This protein binds this small molecule.
Small molecule (SMILES): O=C(O)c1ccc(-c2c[nH]c3ncc(-c4ccccc4)cc23)cc1C1CCCC1

Binding-site contacts:
Ligand atom N2 contacts residue VAL112 of chain 1.A at 2.9 Å (h-bond).
Ligand atom C15 contacts residue ALA34 of chain 1.A at 3.8 Å (hydrophobic).
Ligand atom C16 contacts residue VAL112 of chain 1.A at 3.8 Å (hydrophobic).
Ligand atom N1 contacts residue GLU110 of chain 1.A at 3.0 Å (salt-bridge).
Ligand atom C19 contacts residue LEU111 of chain 1.A at 3.8 Å (hydrophobic).
Ligand atom C23 contacts residue ILE13 of chain 1.A at 3.2 Å (hydrophobic).
Ligand atom C14 contacts residue ALA34 of chain 1.A at 3.8 Å (hydrophobic).
Ligand atom C19 contacts residue VAL112 of chain 1.A at 3.2 Å (hydrophobic).
Ligand atom C24 contacts residue GLY115 of chain 1.A at 3.8 Å.
Ligand atom C15 contacts residue PHE109 of chain 1.A at 3.6 Å (hydrophobic).
Ligand atom C13 contacts residue LYS36 of chain 1.A at 3.6 Å.
Ligand atom C11 contacts residue LEU161 of chain 1.A at 3.8 Å (hydrophobic).
Ligand atom C16 contacts residue ALA34 of chain 1.A at 3.4 Å (hydrophobic).
Ligand atom C23 contacts residue PRO116 of chain 1.A at 3.6 Å (hydrophobic).
Ligand atom C10 contacts residue PHE109 of chain 1.A at 3.8 Å (hydrophobic).
Ligand atom C18 contacts residue LEU161 of chain 1.A at 3.9 Å (hydrophobic).
Ligand atom O1 contacts residue GLU78 of chain 1.A at 3.8 Å.
Ligand atom N2 contacts residue LEU111 of chain 1.A at 3.7 Å.
Ligand atom C2 contacts residue ASP172 of chain 1.A at 3.9 Å.
Ligand atom C12 contacts residue PHE109 of chain 1.A at 3.7 Å (hydrophobic).
Ligand atom O2 contacts residue LYS36 of chain 1.A at 3.6 Å.
Ligand atom C14 contacts residue LEU161 of chain 1.A at 3.4 Å (hydrophobic).
Ligand atom O2 contacts residue ASP172 of chain 1.A at 3.8 Å.
Ligand atom C3 contacts residue LYS15 of chain 1.A at 3.6 Å.
Ligand atom N2 contacts residue ALA34 of chain 1.A at 3.8 Å.
Ligand atom C6 contacts residue VAL21 of chain 1.A at 3.8 Å (hydrophobic).
Ligand atom C17 contacts residue LEU161 of chain 1.A at 3.5 Å (hydrophobic).
Ligand atom C22 contacts residue ILE13 of chain 1.A at 3.9 Å (hydrophobic).
Ligand atom O1 contacts residue LYS36 of chain 1.A at 2.8 Å (salt-bridge).
Ligand atom C10 contacts residue VAL21 of chain 1.A at 3.8 Å (hydrophobic).
Ligand atom O1 contacts residue ASP172 of chain 1.A at 3.4 Å (salt-bridge).
Ligand atom C16 contacts residue LEU161 of chain 1.A at 3.6 Å (hydrophobic).
Ligand atom O2 contacts residue GLY16 of chain 1.A at 3.5 Å.
Ligand atom N1 contacts residue ALA34 of chain 1.A at 3.4 Å.
Ligand atom C25 contacts residue PRO116 of chain 1.A at 3.8 Å (hydrophobic).
Ligand atom C25 contacts residue ILE13 of chain 1.A at 3.2 Å (hydrophobic).
Ligand atom C2 contacts residue ASN159 of chain 1.A at 3.7 Å.
Ligand atom C13 contacts residue ASP172 of chain 1.A at 3.8 Å.
Ligand atom C3 contacts residue GLY16 of chain 1.A at 3.3 Å.
Ligand atom C8 contacts residue VAL21 of chain 1.A at 3.7 Å (hydrophobic).

Sequence of chain 1.A:
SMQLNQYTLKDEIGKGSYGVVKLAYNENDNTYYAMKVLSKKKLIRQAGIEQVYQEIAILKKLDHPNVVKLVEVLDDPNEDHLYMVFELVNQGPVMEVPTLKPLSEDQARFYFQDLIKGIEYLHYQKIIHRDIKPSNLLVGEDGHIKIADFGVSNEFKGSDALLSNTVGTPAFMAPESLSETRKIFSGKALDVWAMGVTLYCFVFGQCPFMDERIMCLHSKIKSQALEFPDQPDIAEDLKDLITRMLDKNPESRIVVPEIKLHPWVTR